Sequence of chain 1.A:
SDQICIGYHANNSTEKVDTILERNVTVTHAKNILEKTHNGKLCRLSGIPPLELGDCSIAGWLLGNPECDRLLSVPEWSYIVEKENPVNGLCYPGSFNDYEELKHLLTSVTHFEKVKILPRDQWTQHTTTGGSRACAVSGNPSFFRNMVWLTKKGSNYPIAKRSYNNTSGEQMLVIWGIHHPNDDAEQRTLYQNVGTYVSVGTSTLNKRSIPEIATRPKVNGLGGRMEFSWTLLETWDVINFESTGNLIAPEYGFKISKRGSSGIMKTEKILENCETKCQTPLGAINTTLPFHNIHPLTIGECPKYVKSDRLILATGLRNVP

The small molecule below binds the protein below.
Small molecule (SMILES): CC(=O)N[C@@H]1[C@@H](O)[C@H](O)[C@@H](CO)O[C@H]1O

Binding-site contacts:
Ligand atom N2 contacts residue ASN28 of chain 1.A at 2.8 Å (h-bond).
Ligand atom C2 contacts residue ASN28 of chain 1.A at 2.4 Å.
Ligand atom O5 contacts residue ASN28 of chain 1.A at 2.4 Å (h-bond).
Ligand atom C8 contacts residue ARG27 of chain 1.A at 3.9 Å.
Ligand atom C3 contacts residue ASN28 of chain 1.A at 3.8 Å.
Ligand atom C4 contacts residue ASN28 of chain 1.A at 4.3 Å.
Ligand atom C8 contacts residue ASN28 of chain 1.A at 4.3 Å.
Ligand atom C7 contacts residue ASN28 of chain 1.A at 3.1 Å.
Ligand atom O7 contacts residue ASN28 of chain 1.A at 3.1 Å (h-bond).
Ligand atom C1 contacts residue ASN28 of chain 1.A at 1.5 Å.
Ligand atom C5 contacts residue ASN28 of chain 1.A at 3.7 Å.